Binding-site contacts:
Ligand atom O6 contacts residue TYR100 of chain 1.C at 3.0 Å (h-bond).
Ligand atom C3 contacts residue LEU99 of chain 1.C at 3.8 Å (hydrophobic).
Ligand atom C5 contacts residue TYR12 of chain 1.C at 4.0 Å (hydrophobic).
Ligand atom O1 contacts residue TYR100 of chain 1.C at 3.2 Å.
Ligand atom O3 contacts residue ARG228 of chain 1.C at 2.9 Å (salt-bridge).
Ligand atom O4 contacts residue LEU99 of chain 1.C at 3.9 Å.
Ligand atom C1M contacts residue LEU99 of chain 1.C at 3.9 Å (hydrophobic).
Ligand atom C4 contacts residue ASN14 of chain 1.C at 3.8 Å.
Ligand atom C1 contacts residue TYR12 of chain 1.C at 4.0 Å (hydrophobic).
Ligand atom C6 contacts residue ASP208 of chain 1.C at 3.4 Å.
Ligand atom O6 contacts residue ASP208 of chain 1.C at 2.8 Å (salt-bridge).
Ligand atom O4 contacts residue ASP208 of chain 1.C at 2.4 Å (salt-bridge).
Ligand atom C3 contacts residue GLY227 of chain 1.C at 3.9 Å.
Ligand atom C4 contacts residue GLY227 of chain 1.C at 3.6 Å.
Ligand atom O4 contacts residue ARG228 of chain 1.C at 3.1 Å (salt-bridge).
Ligand atom O6 contacts residue LEU99 of chain 1.C at 3.2 Å (h-bond).
Ligand atom C5 contacts residue LEU99 of chain 1.C at 3.9 Å (hydrophobic).
Ligand atom O3 contacts residue GLY227 of chain 1.C at 3.3 Å.
Ligand atom O4 contacts residue ASN14 of chain 1.C at 2.8 Å (h-bond).
Ligand atom C3 contacts residue ARG228 of chain 1.C at 3.7 Å.
Ligand atom O2 contacts residue LEU99 of chain 1.C at 3.8 Å.
Ligand atom O2 contacts residue GLY227 of chain 1.C at 3.8 Å.
Ligand atom C6 contacts residue TYR100 of chain 1.C at 3.9 Å (hydrophobic).
Ligand atom O6 contacts residue ALA207 of chain 1.C at 3.2 Å.
Ligand atom C5 contacts residue ASP208 of chain 1.C at 4.0 Å.
Ligand atom O6 contacts residue GLY98 of chain 1.C at 3.5 Å (h-bond).
Ligand atom C6 contacts residue ALA207 of chain 1.C at 3.5 Å (hydrophobic).
Ligand atom O4 contacts residue TYR12 of chain 1.C at 3.8 Å.
Ligand atom C4 contacts residue ASP208 of chain 1.C at 3.3 Å.
Ligand atom C4 contacts residue ARG228 of chain 1.C at 3.5 Å.
Ligand atom C6 contacts residue TYR12 of chain 1.C at 3.6 Å (hydrophobic).
Ligand atom O1 contacts residue TYR12 of chain 1.C at 3.5 Å (h-bond).
Ligand atom C1 contacts residue LEU99 of chain 1.C at 3.8 Å (hydrophobic).
Ligand atom C1 contacts residue LEU99 of chain 1.C at 3.5 Å (hydrophobic).
Ligand atom O2 contacts residue GLY98 of chain 1.C at 3.7 Å.
Ligand atom O4 contacts residue GLY227 of chain 1.C at 3.7 Å.
Ligand atom C1M contacts residue TYR100 of chain 1.C at 3.3 Å (hydrophobic).
Ligand atom C2 contacts residue TYR12 of chain 1.C at 3.6 Å (hydrophobic).
Ligand atom O2 contacts residue TYR12 of chain 1.C at 3.4 Å (h-bond).
Ligand atom O5 contacts residue LEU99 of chain 1.C at 3.1 Å (h-bond).

The protein below binds the small molecule below.
Small molecule (SMILES): CO[C@@H]1O[C@H](CO)[C@@H](O)[C@H](O[C@H]2O[C@H](CO)[C@@H](O)[C@H](O)[C@@H]2O)[C@@H]1O

Sequence of chain 1.C:
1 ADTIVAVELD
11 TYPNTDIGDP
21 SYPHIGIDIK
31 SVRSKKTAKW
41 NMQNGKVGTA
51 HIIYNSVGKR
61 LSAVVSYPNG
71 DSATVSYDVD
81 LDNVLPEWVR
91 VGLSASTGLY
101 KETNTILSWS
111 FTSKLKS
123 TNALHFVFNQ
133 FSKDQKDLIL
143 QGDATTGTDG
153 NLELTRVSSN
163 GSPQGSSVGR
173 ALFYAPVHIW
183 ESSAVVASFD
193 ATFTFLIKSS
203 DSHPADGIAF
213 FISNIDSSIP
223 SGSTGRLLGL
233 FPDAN